Sequence of chain 1.A:
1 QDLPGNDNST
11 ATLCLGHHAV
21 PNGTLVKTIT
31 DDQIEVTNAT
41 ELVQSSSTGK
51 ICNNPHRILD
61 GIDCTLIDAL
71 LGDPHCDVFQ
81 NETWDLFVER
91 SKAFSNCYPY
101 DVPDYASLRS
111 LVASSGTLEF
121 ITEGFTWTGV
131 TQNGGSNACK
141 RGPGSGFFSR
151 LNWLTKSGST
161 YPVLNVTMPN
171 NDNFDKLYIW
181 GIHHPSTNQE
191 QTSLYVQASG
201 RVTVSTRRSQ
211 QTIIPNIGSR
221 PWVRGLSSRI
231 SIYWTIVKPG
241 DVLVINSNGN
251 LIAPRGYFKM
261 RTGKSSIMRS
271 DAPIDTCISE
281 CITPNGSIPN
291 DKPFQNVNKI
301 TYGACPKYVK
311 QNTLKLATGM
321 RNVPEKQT

Binding-site contacts:
Ligand atom C6 contacts residue THR167 of chain 1.A at 3.5 Å.
Ligand atom C5 contacts residue ASN165 of chain 1.A at 3.6 Å.
Ligand atom O7 contacts residue TRP222 of chain 1.E at 2.8 Å (h-bond).
Ligand atom O6 contacts residue THR167 of chain 1.A at 3.2 Å.
Ligand atom C7 contacts residue PRO221 of chain 1.E at 4.4 Å (hydrophobic).
Ligand atom O7 contacts residue ASN165 of chain 1.A at 3.4 Å (h-bond).
Ligand atom O4 contacts residue TRP222 of chain 1.E at 4.2 Å.
Ligand atom C2 contacts residue ASN165 of chain 1.A at 2.5 Å.
Ligand atom C8 contacts residue VAL242 of chain 1.A at 3.8 Å (hydrophobic).
Ligand atom O3 contacts residue TRP222 of chain 1.E at 3.6 Å.
Ligand atom C3 contacts residue TRP222 of chain 1.E at 4.3 Å (hydrophobic).
Ligand atom O5 contacts residue TRP222 of chain 1.E at 4.1 Å.
Ligand atom C7 contacts residue TRP222 of chain 1.E at 4.0 Å (hydrophobic).
Ligand atom C7 contacts residue ASN165 of chain 1.A at 3.5 Å.
Ligand atom C6 contacts residue VAL244 of chain 1.A at 4.2 Å (hydrophobic).
Ligand atom C5 contacts residue TRP222 of chain 1.E at 4.5 Å (hydrophobic).
Ligand atom O5 contacts residue TRP222 of chain 1.E at 3.8 Å.
Ligand atom O5 contacts residue ASN165 of chain 1.A at 2.3 Å (h-bond).
Ligand atom O6 contacts residue TRP222 of chain 1.E at 2.9 Å.
Ligand atom C3 contacts residue ASN165 of chain 1.A at 3.8 Å.
Ligand atom C8 contacts residue SER219 of chain 1.E at 3.6 Å.
Ligand atom C2 contacts residue TRP222 of chain 1.E at 4.5 Å (hydrophobic).
Ligand atom C1 contacts residue ASN165 of chain 1.A at 1.5 Å.
Ligand atom C6 contacts residue TRP222 of chain 1.E at 4.2 Å (hydrophobic).
Ligand atom C8 contacts residue THR167 of chain 1.A at 4.1 Å.
Ligand atom C2 contacts residue TRP222 of chain 1.E at 3.9 Å (hydrophobic).
Ligand atom C1 contacts residue SER219 of chain 1.E at 4.0 Å.
Ligand atom C2 contacts residue SER219 of chain 1.E at 4.3 Å.
Ligand atom C4 contacts residue TRP222 of chain 1.E at 4.3 Å (hydrophobic).
Ligand atom C4 contacts residue ASN165 of chain 1.A at 4.2 Å.
Ligand atom N2 contacts residue ASN165 of chain 1.A at 3.0 Å (h-bond).
Ligand atom C4 contacts residue TRP222 of chain 1.E at 3.9 Å (hydrophobic).
Ligand atom N2 contacts residue SER219 of chain 1.E at 3.3 Å (h-bond).
Ligand atom C3 contacts residue TRP222 of chain 1.E at 4.2 Å (hydrophobic).
Ligand atom O7 contacts residue PRO221 of chain 1.E at 3.4 Å.
Ligand atom C1 contacts residue TRP222 of chain 1.E at 3.8 Å (hydrophobic).
Ligand atom N2 contacts residue TRP222 of chain 1.E at 4.2 Å.
Ligand atom C7 contacts residue SER219 of chain 1.E at 3.8 Å.
Ligand atom C5 contacts residue TRP222 of chain 1.E at 3.4 Å (hydrophobic).
Ligand atom C6 contacts residue TRP222 of chain 1.E at 4.2 Å (hydrophobic).

Sequence of chain 1.E:
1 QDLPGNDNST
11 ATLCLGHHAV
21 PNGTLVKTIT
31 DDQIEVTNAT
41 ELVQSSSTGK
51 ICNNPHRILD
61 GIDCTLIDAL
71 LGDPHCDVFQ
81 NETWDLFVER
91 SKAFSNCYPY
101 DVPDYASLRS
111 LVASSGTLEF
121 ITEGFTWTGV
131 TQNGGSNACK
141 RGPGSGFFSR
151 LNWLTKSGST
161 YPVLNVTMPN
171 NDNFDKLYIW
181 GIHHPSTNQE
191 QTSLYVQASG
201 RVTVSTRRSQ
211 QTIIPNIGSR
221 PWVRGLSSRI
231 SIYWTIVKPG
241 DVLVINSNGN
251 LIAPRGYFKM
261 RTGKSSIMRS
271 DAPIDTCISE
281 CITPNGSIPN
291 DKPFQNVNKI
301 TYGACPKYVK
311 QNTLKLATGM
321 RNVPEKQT

The protein below binds the small molecule below.
Small molecule (SMILES): CC(=O)N[C@H]1[C@H](O[C@H]2[C@H](O)[C@@H](NC(C)=O)CO[C@@H]2CO)O[C@H](CO)[C@@H](O[C@@H]2O[C@H](CO)[C@@H](O)[C@H](O)[C@@H]2O)[C@@H]1O